This protein binds this small molecule.
Small molecule (SMILES): CC(=O)N[C@@H]1[C@@H](O)[C@H](O)[C@@H](CO)O[C@H]1O

Binding-site contacts:
Ligand atom C7 contacts residue ASN234 of chain 1.D at 3.5 Å.
Ligand atom O5 contacts residue ASN234 of chain 1.D at 2.4 Å (h-bond).
Ligand atom C8 contacts residue ILE233 of chain 1.D at 4.5 Å (hydrophobic).
Ligand atom C1 contacts residue ASN234 of chain 1.D at 1.4 Å.
Ligand atom C2 contacts residue ASN234 of chain 1.D at 2.5 Å.
Ligand atom C3 contacts residue ASN234 of chain 1.D at 3.8 Å.
Ligand atom O7 contacts residue GLY232 of chain 1.D at 4.1 Å.
Ligand atom C8 contacts residue GLY232 of chain 1.D at 4.5 Å.
Ligand atom O7 contacts residue ASN234 of chain 1.D at 3.8 Å.
Ligand atom C4 contacts residue ASN234 of chain 1.D at 4.2 Å.
Ligand atom N2 contacts residue ASN234 of chain 1.D at 2.9 Å (h-bond).
Ligand atom C5 contacts residue ASN234 of chain 1.D at 3.7 Å.

Sequence of chain 1.D:
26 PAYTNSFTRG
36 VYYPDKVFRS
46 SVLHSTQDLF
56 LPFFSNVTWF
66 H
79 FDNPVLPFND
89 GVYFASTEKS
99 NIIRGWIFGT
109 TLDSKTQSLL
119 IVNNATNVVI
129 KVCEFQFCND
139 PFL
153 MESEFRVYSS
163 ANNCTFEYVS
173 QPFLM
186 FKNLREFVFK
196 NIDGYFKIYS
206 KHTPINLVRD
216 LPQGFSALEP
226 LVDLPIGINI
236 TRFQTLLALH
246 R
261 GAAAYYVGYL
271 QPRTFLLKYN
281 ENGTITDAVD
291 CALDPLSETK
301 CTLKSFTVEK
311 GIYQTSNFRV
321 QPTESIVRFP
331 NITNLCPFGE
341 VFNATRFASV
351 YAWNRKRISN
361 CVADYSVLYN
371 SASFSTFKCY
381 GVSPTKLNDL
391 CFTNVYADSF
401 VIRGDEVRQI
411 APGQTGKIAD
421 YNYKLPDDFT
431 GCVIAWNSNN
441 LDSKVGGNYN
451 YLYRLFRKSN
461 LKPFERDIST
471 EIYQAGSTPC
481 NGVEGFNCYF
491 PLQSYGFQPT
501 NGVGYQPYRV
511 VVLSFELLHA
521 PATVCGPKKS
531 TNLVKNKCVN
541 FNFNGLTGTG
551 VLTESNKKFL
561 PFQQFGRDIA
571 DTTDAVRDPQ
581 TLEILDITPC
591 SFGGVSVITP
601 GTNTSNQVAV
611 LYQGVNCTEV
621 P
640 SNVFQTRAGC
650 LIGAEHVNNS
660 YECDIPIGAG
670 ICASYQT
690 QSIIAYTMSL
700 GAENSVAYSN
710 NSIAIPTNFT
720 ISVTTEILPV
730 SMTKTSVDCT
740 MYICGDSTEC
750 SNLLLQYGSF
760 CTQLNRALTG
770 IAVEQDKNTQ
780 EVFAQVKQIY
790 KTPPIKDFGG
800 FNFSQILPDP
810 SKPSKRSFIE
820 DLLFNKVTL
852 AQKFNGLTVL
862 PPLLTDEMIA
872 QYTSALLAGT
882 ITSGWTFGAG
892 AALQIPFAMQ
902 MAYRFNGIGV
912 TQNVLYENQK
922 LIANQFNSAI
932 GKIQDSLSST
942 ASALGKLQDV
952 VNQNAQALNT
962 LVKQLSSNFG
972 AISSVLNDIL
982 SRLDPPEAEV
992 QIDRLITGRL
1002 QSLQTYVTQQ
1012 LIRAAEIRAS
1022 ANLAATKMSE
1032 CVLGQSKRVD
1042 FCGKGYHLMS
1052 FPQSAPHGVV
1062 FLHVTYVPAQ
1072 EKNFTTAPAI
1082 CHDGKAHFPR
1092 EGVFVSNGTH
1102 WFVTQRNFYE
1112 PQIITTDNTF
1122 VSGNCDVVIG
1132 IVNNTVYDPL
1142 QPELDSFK